Binding-site contacts:
Ligand atom O5 contacts residue ASN256 of chain 1.A at 2.4 Å (h-bond).
Ligand atom C2 contacts residue ASN256 of chain 1.A at 2.5 Å.
Ligand atom C5 contacts residue THR258 of chain 1.A at 4.2 Å.
Ligand atom C5 contacts residue ASN256 of chain 1.A at 3.6 Å.
Ligand atom N2 contacts residue ASN256 of chain 1.A at 3.0 Å (h-bond).
Ligand atom O7 contacts residue ASN256 of chain 1.A at 3.6 Å.
Ligand atom O5 contacts residue GLU259 of chain 1.A at 4.4 Å.
Ligand atom C3 contacts residue ASN256 of chain 1.A at 3.8 Å.
Ligand atom C1 contacts residue ASN256 of chain 1.A at 1.4 Å.
Ligand atom C4 contacts residue ASN256 of chain 1.A at 4.2 Å.
Ligand atom C7 contacts residue ASN256 of chain 1.A at 3.6 Å.
Ligand atom C6 contacts residue THR258 of chain 1.A at 4.0 Å.

Sequence of chain 1.A:
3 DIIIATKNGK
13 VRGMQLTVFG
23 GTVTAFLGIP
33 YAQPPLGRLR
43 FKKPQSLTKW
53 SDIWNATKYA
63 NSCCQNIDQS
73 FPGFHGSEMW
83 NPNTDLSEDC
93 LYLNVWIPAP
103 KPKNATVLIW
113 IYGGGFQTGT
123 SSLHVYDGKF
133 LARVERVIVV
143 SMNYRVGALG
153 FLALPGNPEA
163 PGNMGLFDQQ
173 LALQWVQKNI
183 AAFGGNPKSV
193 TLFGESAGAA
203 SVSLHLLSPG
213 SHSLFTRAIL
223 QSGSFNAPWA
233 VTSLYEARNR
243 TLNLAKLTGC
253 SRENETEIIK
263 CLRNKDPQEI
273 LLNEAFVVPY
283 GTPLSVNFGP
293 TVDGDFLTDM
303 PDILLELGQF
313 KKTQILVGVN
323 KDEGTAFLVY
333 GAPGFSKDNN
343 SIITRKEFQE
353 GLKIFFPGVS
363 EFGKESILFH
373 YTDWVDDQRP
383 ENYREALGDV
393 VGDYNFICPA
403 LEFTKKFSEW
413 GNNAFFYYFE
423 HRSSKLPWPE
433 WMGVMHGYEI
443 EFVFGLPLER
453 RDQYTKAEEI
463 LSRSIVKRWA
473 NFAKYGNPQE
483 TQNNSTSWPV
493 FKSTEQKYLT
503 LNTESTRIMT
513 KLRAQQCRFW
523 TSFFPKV

This protein binds this small molecule.
Small molecule (SMILES): CC(=O)N[C@@H]1[C@@H](O)[C@H](O)[C@@H](CO)O[C@H]1O